Sequence of chain 3.A:
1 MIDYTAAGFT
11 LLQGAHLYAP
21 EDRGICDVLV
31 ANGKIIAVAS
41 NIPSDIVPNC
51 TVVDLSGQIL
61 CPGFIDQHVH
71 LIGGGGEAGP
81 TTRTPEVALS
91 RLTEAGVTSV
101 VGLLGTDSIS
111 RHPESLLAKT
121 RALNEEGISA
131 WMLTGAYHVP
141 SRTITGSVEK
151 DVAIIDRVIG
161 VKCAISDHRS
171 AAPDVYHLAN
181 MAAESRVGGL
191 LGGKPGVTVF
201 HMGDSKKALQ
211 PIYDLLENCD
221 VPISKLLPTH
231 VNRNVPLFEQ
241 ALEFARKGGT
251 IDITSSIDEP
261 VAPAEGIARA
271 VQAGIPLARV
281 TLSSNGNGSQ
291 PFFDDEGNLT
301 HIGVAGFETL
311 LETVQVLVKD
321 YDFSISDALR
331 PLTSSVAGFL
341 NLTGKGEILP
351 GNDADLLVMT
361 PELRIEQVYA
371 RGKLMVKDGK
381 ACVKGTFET

Binding-site contacts:
Ligand atom C3 contacts residue ZN1 of chain 3.C at 3.8 Å.
Ligand atom C5 contacts residue SER289 of chain 3.A at 3.6 Å.
Ligand atom NE2 contacts residue ARG233 of chain 3.A at 3.1 Å (salt-bridge).
Ligand atom O5 contacts residue ARG233 of chain 3.A at 2.8 Å (salt-bridge).
Ligand atom O5 contacts residue ARG169 of chain 3.A at 3.2 Å (salt-bridge).
Ligand atom CB contacts residue SER289 of chain 3.A at 3.5 Å.
Ligand atom C3 contacts residue ZN1 of chain 3.D at 3.7 Å.
Ligand atom O4 contacts residue ARG169 of chain 3.A at 2.7 Å (salt-bridge).
Ligand atom O4 contacts residue PRO291 of chain 3.A at 3.6 Å.
Ligand atom C4 contacts residue GLY75 of chain 3.A at 3.5 Å.
Ligand atom O3 contacts residue ZN1 of chain 3.D at 2.5 Å.
Ligand atom C2 contacts residue ZN1 of chain 3.C at 3.5 Å.
Ligand atom N1 contacts residue GLU77 of chain 3.A at 2.9 Å (salt-bridge).
Ligand atom CD2 contacts residue ILE257 of chain 3.A at 3.8 Å (hydrophobic).
Ligand atom CE1 contacts residue ARG233 of chain 3.A at 3.3 Å.
Ligand atom O2 contacts residue GLY75 of chain 3.A at 2.7 Å (h-bond).
Ligand atom ND1 contacts residue PRO291 of chain 3.A at 3.7 Å.
Ligand atom C7 contacts residue ARG169 of chain 3.A at 3.7 Å.
Ligand atom O3 contacts residue ZN1 of chain 3.C at 3.6 Å.
Ligand atom O3 contacts residue TYR137 of chain 3.A at 2.8 Å (h-bond).
Ligand atom N1 contacts residue THR106 of chain 3.A at 3.3 Å (h-bond).
Ligand atom O4 contacts residue TYR137 of chain 3.A at 3.7 Å.
Ligand atom CD2 contacts residue ARG233 of chain 3.A at 3.5 Å.
Ligand atom O1 contacts residue GLY105 of chain 3.A at 3.6 Å.
Ligand atom N1 contacts residue TYR137 of chain 3.A at 3.0 Å (h-bond).
Ligand atom N2 contacts residue SER289 of chain 3.A at 2.9 Å (h-bond).
Ligand atom C3 contacts residue TYR137 of chain 3.A at 3.6 Å (hydrophobic).
Ligand atom O2 contacts residue SER289 of chain 3.A at 3.2 Å (h-bond).
Ligand atom O2 contacts residue GLY288 of chain 3.A at 3.7 Å.
Ligand atom C1 contacts residue GLU77 of chain 3.A at 3.6 Å.
Ligand atom N1 contacts residue ARG169 of chain 3.A at 3.5 Å (salt-bridge).
Ligand atom N2 contacts residue ASN285 of chain 3.A at 3.5 Å (h-bond).
Ligand atom O1 contacts residue THR106 of chain 3.A at 3.0 Å (h-bond).
Ligand atom C4 contacts residue SER289 of chain 3.A at 3.8 Å.
Ligand atom C1 contacts residue SER289 of chain 3.A at 3.5 Å.
Ligand atom O2 contacts residue GLY74 of chain 3.A at 3.6 Å.
Ligand atom O5 contacts residue HIS201 of chain 3.A at 3.3 Å.
Ligand atom C2 contacts residue SER289 of chain 3.A at 3.6 Å.
Ligand atom O3 contacts residue HIS201 of chain 3.A at 3.6 Å (h-bond).
Ligand atom C3 contacts residue SER289 of chain 3.A at 3.7 Å.

The protein below binds the small molecule below.
Small molecule (SMILES): N[C@@H](CC(=O)N[C@@H](Cc1cnc[nH]1)C(=O)O)C(=O)O